Sequence of chain 1.B:
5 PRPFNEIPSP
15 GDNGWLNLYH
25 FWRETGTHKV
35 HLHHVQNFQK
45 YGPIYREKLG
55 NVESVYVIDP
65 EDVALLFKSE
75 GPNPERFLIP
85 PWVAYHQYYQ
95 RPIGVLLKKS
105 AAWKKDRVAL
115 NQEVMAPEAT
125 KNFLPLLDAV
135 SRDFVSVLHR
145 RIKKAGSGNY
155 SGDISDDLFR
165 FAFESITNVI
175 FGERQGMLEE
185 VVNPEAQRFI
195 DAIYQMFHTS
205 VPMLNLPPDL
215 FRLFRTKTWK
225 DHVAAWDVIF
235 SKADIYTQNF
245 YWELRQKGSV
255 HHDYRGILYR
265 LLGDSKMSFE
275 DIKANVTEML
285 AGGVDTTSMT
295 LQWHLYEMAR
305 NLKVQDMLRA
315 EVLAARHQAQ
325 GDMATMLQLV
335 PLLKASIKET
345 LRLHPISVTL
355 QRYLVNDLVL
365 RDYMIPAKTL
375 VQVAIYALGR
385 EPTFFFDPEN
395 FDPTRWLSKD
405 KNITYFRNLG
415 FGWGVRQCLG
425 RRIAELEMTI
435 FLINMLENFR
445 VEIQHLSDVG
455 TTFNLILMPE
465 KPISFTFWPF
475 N

Binding-site contacts:
Ligand atom C18 contacts residue SER351 of chain 1.B at 3.3 Å.
Ligand atom C5 contacts residue GLN355 of chain 1.B at 3.3 Å.
Ligand atom C1 contacts residue LEU459 of chain 1.B at 3.9 Å (hydrophobic).
Ligand atom C24 contacts residue GLY286 of chain 1.B at 3.7 Å.
Ligand atom C23 contacts residue TRP86 of chain 1.B at 4.1 Å (hydrophobic).
Ligand atom C4 contacts residue PHE81 of chain 1.B at 4.0 Å (hydrophobic).
Ligand atom C11 contacts residue SER351 of chain 1.B at 4.1 Å.
Ligand atom C24 contacts residue LEU100 of chain 1.B at 4.1 Å (hydrophobic).
Ligand atom C6 contacts residue GLN355 of chain 1.B at 3.2 Å.
Ligand atom C25 contacts residue LEU100 of chain 1.B at 3.8 Å (hydrophobic).
Ligand atom C19 contacts residue VAL352 of chain 1.B at 3.9 Å (hydrophobic).
Ligand atom C27 contacts residue PHE201 of chain 1.B at 3.8 Å (hydrophobic).
Ligand atom C26 contacts residue GLU282 of chain 1.B at 3.8 Å.
Ligand atom C5 contacts residue ILE83 of chain 1.B at 4.0 Å (hydrophobic).
Ligand atom C2 contacts residue PHE457 of chain 1.B at 3.9 Å (hydrophobic).
Ligand atom C12 contacts residue LEU459 of chain 1.B at 3.9 Å (hydrophobic).
Ligand atom C10 contacts residue GLN355 of chain 1.B at 4.1 Å.
Ligand atom C6 contacts residue ILE83 of chain 1.B at 3.9 Å (hydrophobic).
Ligand atom C4 contacts residue GLN355 of chain 1.B at 3.6 Å.
Ligand atom C6 contacts residue PHE81 of chain 1.B at 3.6 Å (hydrophobic).
Ligand atom C7 contacts residue GLN355 of chain 1.B at 3.8 Å.
Ligand atom C7 contacts residue PHE81 of chain 1.B at 3.6 Å (hydrophobic).
Ligand atom C23 contacts residue PHE201 of chain 1.B at 4.1 Å (hydrophobic).
Ligand atom C21 contacts residue THR290 of chain 1.B at 4.0 Å.
Ligand atom C19 contacts residue THR353 of chain 1.B at 3.7 Å.
Ligand atom C11 contacts residue LEU459 of chain 1.B at 3.6 Å (hydrophobic).
Ligand atom C19 contacts residue GLN355 of chain 1.B at 3.6 Å.
Ligand atom C27 contacts residue ALA285 of chain 1.B at 3.9 Å (hydrophobic).
Ligand atom C21 contacts residue ILE460 of chain 1.B at 3.9 Å (hydrophobic).
Ligand atom C18 contacts residue HEM1 of chain 1.G at 4.0 Å.
Ligand atom C7 contacts residue ILE83 of chain 1.B at 4.1 Å (hydrophobic).
Ligand atom C16 contacts residue LEU100 of chain 1.B at 3.8 Å (hydrophobic).
Ligand atom C25 contacts residue TRP86 of chain 1.B at 4.1 Å (hydrophobic).
Ligand atom C1 contacts residue ILE83 of chain 1.B at 4.1 Å (hydrophobic).
Ligand atom O2 contacts residue HEM1 of chain 1.G at 3.2 Å (h-bond).
Ligand atom C4 contacts residue THR353 of chain 1.B at 4.0 Å.
Ligand atom C26 contacts residue LEU100 of chain 1.B at 3.9 Å (hydrophobic).
Ligand atom C21 contacts residue PHE201 of chain 1.B at 4.1 Å (hydrophobic).
Ligand atom C15 contacts residue ARG80 of chain 1.B at 3.8 Å.
Ligand atom C19 contacts residue SER351 of chain 1.B at 3.4 Å.

The small molecule below binds the protein below.
Small molecule (SMILES): CC(C)CCC[C@](C)(O)[C@H]1CC[C@H]2[C@@H]3CC=C4C[C@@H](O)CC[C@]4(C)[C@H]3CC[C@@]21C